Sequence of chain 1.B:
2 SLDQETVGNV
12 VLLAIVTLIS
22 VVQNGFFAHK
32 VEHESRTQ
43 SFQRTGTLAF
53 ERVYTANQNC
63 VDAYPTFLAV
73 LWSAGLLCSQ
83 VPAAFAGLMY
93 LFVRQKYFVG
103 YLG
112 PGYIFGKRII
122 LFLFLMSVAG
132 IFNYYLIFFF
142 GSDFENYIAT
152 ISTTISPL

The small molecule below binds the protein below.
Small molecule (SMILES): O=C(O)[C@@H](c1ccc(OCc2ccc3ccccc3n2)cc1)C1CCCC1

Binding-site contacts:
Ligand atom C2 contacts residue ASP64 of chain 1.B at 3.8 Å.
Ligand atom C22 contacts residue PHE116 of chain 1.B at 3.9 Å (hydrophobic).
Ligand atom C5 contacts residue LYS118 of chain 1.B at 3.8 Å.
Ligand atom C22 contacts residue ILE121 of chain 1.B at 3.9 Å (hydrophobic).
Ligand atom C7 contacts residue TYR114 of chain 1.B at 3.9 Å (hydrophobic).
Ligand atom C9 contacts residue ILE115 of chain 1.B at 3.9 Å (hydrophobic).
Ligand atom C16 contacts residue HIS30 of chain 1.A at 4.0 Å.
Ligand atom C18 contacts residue VAL23 of chain 1.A at 3.6 Å (hydrophobic).
Ligand atom C6 contacts residue LYS118 of chain 1.B at 3.8 Å.
Ligand atom C18 contacts residue GLY26 of chain 1.A at 3.9 Å.
Ligand atom C4 contacts residue THR68 of chain 1.B at 3.7 Å.
Ligand atom C22 contacts residue ILE115 of chain 1.B at 3.8 Å (hydrophobic).
Ligand atom C3 contacts residue ASP64 of chain 1.B at 3.6 Å.
Ligand atom C12 contacts residue LYS118 of chain 1.B at 3.6 Å.
Ligand atom C23 contacts residue LYS118 of chain 1.B at 4.0 Å.
Ligand atom C13 contacts residue ALA29 of chain 1.A at 3.5 Å (hydrophobic).
Ligand atom O25 contacts residue LYS118 of chain 1.B at 2.9 Å (salt-bridge).
Ligand atom C1 contacts residue ASP64 of chain 1.B at 3.3 Å.
Ligand atom C14 contacts residue LYS118 of chain 1.B at 3.5 Å.
Ligand atom C2 contacts residue ALA29 of chain 1.A at 3.6 Å (hydrophobic).
Ligand atom C21 contacts residue GLY26 of chain 1.A at 3.9 Å.
Ligand atom C8 contacts residue LYS118 of chain 1.B at 3.6 Å.
Ligand atom O26 contacts residue HIS30 of chain 1.A at 2.9 Å (h-bond).
Ligand atom C20 contacts residue GLY26 of chain 1.A at 3.8 Å.
Ligand atom C7 contacts residue ALA29 of chain 1.A at 3.5 Å (hydrophobic).
Ligand atom C9 contacts residue LYS118 of chain 1.B at 3.7 Å.
Ligand atom C1 contacts residue ALA29 of chain 1.A at 3.9 Å (hydrophobic).
Ligand atom C3 contacts residue ALA29 of chain 1.A at 4.0 Å (hydrophobic).
Ligand atom C10 contacts residue THR68 of chain 1.B at 3.8 Å.
Ligand atom C3 contacts residue ASN25 of chain 1.A at 3.9 Å.
Ligand atom C11 contacts residue ALA29 of chain 1.A at 3.8 Å (hydrophobic).
Ligand atom C6 contacts residue GLY26 of chain 1.A at 3.9 Å.
Ligand atom C8 contacts residue ILE121 of chain 1.B at 4.0 Å (hydrophobic).
Ligand atom C20 contacts residue PHE27 of chain 1.A at 4.0 Å (hydrophobic).
Ligand atom N24 contacts residue ILE115 of chain 1.B at 4.0 Å.
Ligand atom C2 contacts residue TYR114 of chain 1.B at 3.3 Å (hydrophobic).
Ligand atom C18 contacts residue PHE27 of chain 1.A at 3.6 Å (hydrophobic).
Ligand atom O27 contacts residue ILE121 of chain 1.B at 3.4 Å.
Ligand atom C1 contacts residue TYR114 of chain 1.B at 4.0 Å (hydrophobic).
Ligand atom C16 contacts residue LYS118 of chain 1.B at 3.5 Å.

Sequence of chain 1.A:
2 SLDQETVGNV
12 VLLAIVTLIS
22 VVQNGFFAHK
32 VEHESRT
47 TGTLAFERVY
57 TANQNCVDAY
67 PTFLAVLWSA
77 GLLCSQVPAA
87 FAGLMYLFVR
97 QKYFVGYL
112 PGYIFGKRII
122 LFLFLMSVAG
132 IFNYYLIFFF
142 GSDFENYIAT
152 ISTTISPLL